A protein and the small-molecule ligand that binds it are described below.
Small molecule (SMILES): CC(=O)N[C@@H]1[C@@H](O)[C@H](O)[C@@H](CO)O[C@H]1O

Sequence of chain 49.B:
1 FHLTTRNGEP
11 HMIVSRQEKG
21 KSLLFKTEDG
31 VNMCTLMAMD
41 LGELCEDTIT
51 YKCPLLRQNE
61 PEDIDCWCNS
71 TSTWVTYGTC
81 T

Binding-site contacts:
Ligand atom O3 contacts residue NAG1 of chain 49.R at 2.6 Å (h-bond).
Ligand atom O1 contacts residue SER70 of chain 49.B at 4.2 Å.
Ligand atom C1 contacts residue ASN69 of chain 49.B at 2.7 Å.
Ligand atom C2 contacts residue VAL31 of chain 49.B at 4.0 Å (hydrophobic).
Ligand atom C5 contacts residue NAG1 of chain 49.R at 4.3 Å.
Ligand atom O6 contacts residue NAG1 of chain 49.R at 3.0 Å.
Ligand atom C1 contacts residue VAL31 of chain 49.B at 4.3 Å (hydrophobic).
Ligand atom C7 contacts residue SER70 of chain 49.B at 4.4 Å.
Ligand atom N2 contacts residue VAL31 of chain 49.B at 4.0 Å.
Ligand atom C5 contacts residue ASN69 of chain 49.B at 3.7 Å.
Ligand atom C3 contacts residue VAL31 of chain 49.B at 3.0 Å (hydrophobic).
Ligand atom O7 contacts residue ASN69 of chain 49.B at 3.8 Å.
Ligand atom C8 contacts residue ASN69 of chain 49.B at 3.4 Å.
Ligand atom C4 contacts residue NAG1 of chain 49.R at 3.2 Å.
Ligand atom C3 contacts residue NAG1 of chain 49.R at 3.7 Å.
Ligand atom O3 contacts residue VAL31 of chain 49.B at 3.6 Å.
Ligand atom C8 contacts residue SER70 of chain 49.B at 3.7 Å.
Ligand atom C5 contacts residue MET33 of chain 49.B at 3.7 Å (hydrophobic).
Ligand atom C5 contacts residue VAL31 of chain 49.B at 4.2 Å (hydrophobic).
Ligand atom C2 contacts residue ASN69 of chain 49.B at 4.2 Å.
Ligand atom O4 contacts residue VAL31 of chain 49.B at 3.3 Å.
Ligand atom N2 contacts residue ASN69 of chain 49.B at 4.3 Å.
Ligand atom C6 contacts residue MET33 of chain 49.B at 3.5 Å (hydrophobic).
Ligand atom C6 contacts residue LEU24 of chain 49.B at 4.5 Å (hydrophobic).
Ligand atom O5 contacts residue MET33 of chain 49.B at 4.2 Å.
Ligand atom O1 contacts residue ASN69 of chain 49.B at 2.1 Å (h-bond).
Ligand atom O4 contacts residue NAG1 of chain 49.R at 3.0 Å.
Ligand atom O1 contacts residue VAL31 of chain 49.B at 3.4 Å (h-bond).
Ligand atom C4 contacts residue VAL31 of chain 49.B at 3.8 Å (hydrophobic).
Ligand atom C6 contacts residue NAG1 of chain 49.R at 4.3 Å.
Ligand atom C8 contacts residue ARG57 of chain 49.B at 4.2 Å.
Ligand atom O1 contacts residue MET33 of chain 49.B at 3.9 Å.
Ligand atom C6 contacts residue ASN69 of chain 49.B at 4.4 Å.
Ligand atom O5 contacts residue ASN69 of chain 49.B at 2.8 Å (h-bond).
Ligand atom C7 contacts residue ASN69 of chain 49.B at 3.8 Å.